Binding-site contacts:
Ligand atom C8 contacts residue PRO384 of chain 1.A at 4.4 Å (hydrophobic).
Ligand atom C7 contacts residue ASN385 of chain 1.A at 3.6 Å.
Ligand atom N2 contacts residue ASN385 of chain 1.A at 3.1 Å (h-bond).
Ligand atom C4 contacts residue ASN385 of chain 1.A at 4.2 Å.
Ligand atom C2 contacts residue ASN385 of chain 1.A at 2.5 Å.
Ligand atom O7 contacts residue ASN385 of chain 1.A at 3.6 Å.
Ligand atom O5 contacts residue ASN385 of chain 1.A at 2.2 Å (h-bond).
Ligand atom C5 contacts residue ASN385 of chain 1.A at 3.6 Å.
Ligand atom C3 contacts residue ASN385 of chain 1.A at 3.9 Å.
Ligand atom C1 contacts residue ASN385 of chain 1.A at 1.5 Å.

The protein below binds the small molecule below.
Small molecule (SMILES): CC(=O)N[C@H]1[C@H](O[C@H]2[C@H](O)[C@@H](NC(C)=O)CO[C@@H]2CO)O[C@H](CO)[C@@H](O)[C@@H]1O

Sequence of chain 1.A:
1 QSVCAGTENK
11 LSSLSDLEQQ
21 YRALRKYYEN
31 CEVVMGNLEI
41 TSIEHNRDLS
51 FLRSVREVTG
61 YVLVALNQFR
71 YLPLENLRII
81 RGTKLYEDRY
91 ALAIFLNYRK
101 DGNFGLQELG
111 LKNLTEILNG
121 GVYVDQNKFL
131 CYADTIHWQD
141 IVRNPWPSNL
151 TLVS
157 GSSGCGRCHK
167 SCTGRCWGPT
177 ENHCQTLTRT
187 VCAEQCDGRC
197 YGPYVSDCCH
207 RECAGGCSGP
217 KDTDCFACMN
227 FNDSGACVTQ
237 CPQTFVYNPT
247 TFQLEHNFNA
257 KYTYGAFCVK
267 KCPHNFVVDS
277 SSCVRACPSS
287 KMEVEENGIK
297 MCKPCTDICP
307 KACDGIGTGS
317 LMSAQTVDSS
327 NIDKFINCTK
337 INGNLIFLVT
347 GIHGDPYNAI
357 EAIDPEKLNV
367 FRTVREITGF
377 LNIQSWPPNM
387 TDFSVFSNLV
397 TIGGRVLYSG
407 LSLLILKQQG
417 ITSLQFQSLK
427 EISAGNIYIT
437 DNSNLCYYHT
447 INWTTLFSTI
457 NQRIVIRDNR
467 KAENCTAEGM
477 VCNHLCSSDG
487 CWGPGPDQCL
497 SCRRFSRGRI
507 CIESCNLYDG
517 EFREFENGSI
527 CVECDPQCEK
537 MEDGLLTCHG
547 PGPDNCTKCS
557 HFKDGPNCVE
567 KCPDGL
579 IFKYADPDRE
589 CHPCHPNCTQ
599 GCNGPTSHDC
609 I